The small molecule below binds the protein below.
Small molecule (SMILES): COc1nc(C(=O)NCC(=O)O)c(O)c2ccc(Oc3ccc(-c4ccccc4)cc3)cc12

Sequence of chain 1.A:
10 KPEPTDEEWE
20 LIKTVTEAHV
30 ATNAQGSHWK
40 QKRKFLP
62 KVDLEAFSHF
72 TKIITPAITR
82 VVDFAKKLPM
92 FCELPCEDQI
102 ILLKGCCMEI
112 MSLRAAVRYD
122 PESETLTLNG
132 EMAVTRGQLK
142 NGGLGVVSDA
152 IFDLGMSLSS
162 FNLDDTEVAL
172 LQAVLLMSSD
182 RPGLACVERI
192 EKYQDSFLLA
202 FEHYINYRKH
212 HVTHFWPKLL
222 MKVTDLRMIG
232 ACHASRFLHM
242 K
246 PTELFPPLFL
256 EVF

Binding-site contacts:
Ligand atom C18 contacts residue GLY143 of chain 1.A at 3.5 Å.
Ligand atom C16 contacts residue HIS234 of chain 1.A at 3.8 Å.
Ligand atom C1 contacts residue MET109 of chain 1.A at 3.6 Å (hydrophobic).
Ligand atom O3 contacts residue ARG81 of chain 1.A at 3.1 Å (salt-bridge).
Ligand atom C19 contacts residue GLY143 of chain 1.A at 3.4 Å.
Ligand atom O4 contacts residue ASN130 of chain 1.A at 3.4 Å (h-bond).
Ligand atom O5 contacts residue PHE71 of chain 1.A at 3.4 Å.
Ligand atom O4 contacts residue ILE74 of chain 1.A at 3.7 Å.
Ligand atom C10 contacts residue LEU129 of chain 1.A at 3.7 Å (hydrophobic).
Ligand atom C21 contacts residue HIS234 of chain 1.A at 3.5 Å.
Ligand atom C23 contacts residue ARG237 of chain 1.A at 3.5 Å.
Ligand atom C25 contacts residue PHE68 of chain 1.A at 3.6 Å (hydrophobic).
Ligand atom C6 contacts residue ILE75 of chain 1.A at 3.7 Å (hydrophobic).
Ligand atom C25 contacts residue GLY144 of chain 1.A at 3.3 Å.
Ligand atom N2 contacts residue MET112 of chain 1.A at 3.0 Å (h-bond).
Ligand atom C13 contacts residue ARG115 of chain 1.A at 3.5 Å.
Ligand atom O3 contacts residue ARG115 of chain 1.A at 3.8 Å.
Ligand atom C16 contacts residue LEU145 of chain 1.A at 3.6 Å (hydrophobic).
Ligand atom O4 contacts residue ALA78 of chain 1.A at 3.5 Å.
Ligand atom C7 contacts residue ILE74 of chain 1.A at 3.7 Å (hydrophobic).
Ligand atom O2 contacts residue ARG115 of chain 1.A at 3.7 Å.
Ligand atom C13 contacts residue ARG81 of chain 1.A at 3.4 Å.
Ligand atom C17 contacts residue LEU145 of chain 1.A at 3.6 Å (hydrophobic).
Ligand atom O6 contacts residue MET109 of chain 1.A at 3.7 Å.
Ligand atom C16 contacts residue PHE254 of chain 1.A at 3.4 Å (hydrophobic).
Ligand atom O1 contacts residue LEU129 of chain 1.A at 3.6 Å.
Ligand atom C1 contacts residue SER113 of chain 1.A at 3.5 Å.
Ligand atom C12 contacts residue ALA116 of chain 1.A at 3.5 Å (hydrophobic).
Ligand atom O1 contacts residue ASN130 of chain 1.A at 3.0 Å (h-bond).
Ligand atom C23 contacts residue PHE238 of chain 1.A at 3.3 Å (hydrophobic).
Ligand atom C12 contacts residue MET112 of chain 1.A at 3.3 Å (hydrophobic).
Ligand atom C12 contacts residue ARG115 of chain 1.A at 3.8 Å.
Ligand atom O1 contacts residue ALA78 of chain 1.A at 3.5 Å.
Ligand atom O2 contacts residue ARG81 of chain 1.A at 3.3 Å (salt-bridge).
Ligand atom C7 contacts residue ILE75 of chain 1.A at 3.7 Å (hydrophobic).
Ligand atom C24 contacts residue GLY144 of chain 1.A at 3.6 Å.
Ligand atom O1 contacts residue ARG81 of chain 1.A at 3.4 Å (salt-bridge).
Ligand atom C15 contacts residue ILE75 of chain 1.A at 3.7 Å (hydrophobic).
Ligand atom C6 contacts residue PHE71 of chain 1.A at 3.5 Å (hydrophobic).
Ligand atom C22 contacts residue PHE238 of chain 1.A at 3.3 Å (hydrophobic).